A small-molecule ligand and the protein it binds are described below.
Small molecule (SMILES): CC[C@H](NS(=O)(=O)Cc1cccc(C(=O)O)c1)B(O)OP(=O)(O)O

Binding-site contacts:
Ligand atom P21 contacts residue TYR152 of chain 1.B at 3.6 Å.
Ligand atom O16 contacts residue ASN320 of chain 1.B at 3.6 Å (h-bond).
Ligand atom O23 contacts residue GLY317 of chain 1.B at 3.4 Å.
Ligand atom C02 contacts residue TYR152 of chain 1.B at 3.6 Å (hydrophobic).
Ligand atom O19 contacts residue GLY317 of chain 1.B at 3.6 Å.
Ligand atom C09 contacts residue TYR225 of chain 1.B at 3.8 Å (hydrophobic).
Ligand atom O20 contacts residue TYR152 of chain 1.B at 3.8 Å.
Ligand atom O19 contacts residue SER318 of chain 1.B at 2.9 Å (h-bond).
Ligand atom N04 contacts residue SER318 of chain 1.B at 3.4 Å (h-bond).
Ligand atom O24 contacts residue THR316 of chain 1.B at 3.5 Å (h-bond).
Ligand atom O24 contacts residue SER66 of chain 1.B at 3.2 Å.
Ligand atom B18 contacts residue TYR152 of chain 1.B at 3.6 Å.
Ligand atom O16 contacts residue ASN215 of chain 1.B at 3.5 Å (h-bond).
Ligand atom C08 contacts residue SER318 of chain 1.B at 3.5 Å.
Ligand atom O20 contacts residue SER66 of chain 1.B at 2.6 Å (h-bond).
Ligand atom O15 contacts residue THR319 of chain 1.B at 3.5 Å.
Ligand atom O07 contacts residue GLN122 of chain 1.B at 2.8 Å (h-bond).
Ligand atom N04 contacts residue SER66 of chain 1.B at 3.6 Å (h-bond).
Ligand atom O15 contacts residue ASN320 of chain 1.B at 2.8 Å (h-bond).
Ligand atom O23 contacts residue THR316 of chain 1.B at 2.9 Å (h-bond).
Ligand atom C10 contacts residue TYR225 of chain 1.B at 3.5 Å (hydrophobic).
Ligand atom O19 contacts residue SER66 of chain 1.B at 2.2 Å (h-bond).
Ligand atom O19 contacts residue GLY65 of chain 1.B at 3.8 Å.
Ligand atom C02 contacts residue SER66 of chain 1.B at 3.1 Å.
Ligand atom O07 contacts residue ASN154 of chain 1.B at 3.2 Å (h-bond).
Ligand atom O24 contacts residue LYS315 of chain 1.B at 2.6 Å (salt-bridge).
Ligand atom O16 contacts residue VAL214 of chain 1.B at 3.7 Å.
Ligand atom O23 contacts residue SER318 of chain 1.B at 3.8 Å.
Ligand atom C03 contacts residue SER66 of chain 1.B at 2.3 Å.
Ligand atom C14 contacts residue ASN320 of chain 1.B at 3.5 Å.
Ligand atom O24 contacts residue TYR152 of chain 1.B at 2.3 Å (h-bond).
Ligand atom C01 contacts residue TYR152 of chain 1.B at 3.9 Å (hydrophobic).
Ligand atom B18 contacts residue SER66 of chain 1.B at 1.4 Å.
Ligand atom S05 contacts residue SER318 of chain 1.B at 3.9 Å.
Ligand atom C11 contacts residue TYR225 of chain 1.B at 3.5 Å (hydrophobic).
Ligand atom C14 contacts residue VAL214 of chain 1.B at 3.7 Å (hydrophobic).
Ligand atom C08 contacts residue TYR225 of chain 1.B at 3.7 Å (hydrophobic).
Ligand atom P21 contacts residue THR316 of chain 1.B at 3.8 Å.
Ligand atom C01 contacts residue LEU121 of chain 1.B at 3.7 Å (hydrophobic).
Ligand atom P21 contacts residue SER66 of chain 1.B at 3.5 Å.

Sequence of chain 1.B:
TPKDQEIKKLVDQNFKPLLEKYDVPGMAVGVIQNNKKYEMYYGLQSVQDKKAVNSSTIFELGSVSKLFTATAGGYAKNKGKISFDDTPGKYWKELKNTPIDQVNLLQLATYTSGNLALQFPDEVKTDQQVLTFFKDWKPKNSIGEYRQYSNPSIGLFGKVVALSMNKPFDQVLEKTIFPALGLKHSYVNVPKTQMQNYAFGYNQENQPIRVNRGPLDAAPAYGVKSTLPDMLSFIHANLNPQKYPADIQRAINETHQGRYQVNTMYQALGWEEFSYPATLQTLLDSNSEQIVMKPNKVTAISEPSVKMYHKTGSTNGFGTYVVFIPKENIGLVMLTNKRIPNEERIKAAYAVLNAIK